Sequence of chain 1.B:
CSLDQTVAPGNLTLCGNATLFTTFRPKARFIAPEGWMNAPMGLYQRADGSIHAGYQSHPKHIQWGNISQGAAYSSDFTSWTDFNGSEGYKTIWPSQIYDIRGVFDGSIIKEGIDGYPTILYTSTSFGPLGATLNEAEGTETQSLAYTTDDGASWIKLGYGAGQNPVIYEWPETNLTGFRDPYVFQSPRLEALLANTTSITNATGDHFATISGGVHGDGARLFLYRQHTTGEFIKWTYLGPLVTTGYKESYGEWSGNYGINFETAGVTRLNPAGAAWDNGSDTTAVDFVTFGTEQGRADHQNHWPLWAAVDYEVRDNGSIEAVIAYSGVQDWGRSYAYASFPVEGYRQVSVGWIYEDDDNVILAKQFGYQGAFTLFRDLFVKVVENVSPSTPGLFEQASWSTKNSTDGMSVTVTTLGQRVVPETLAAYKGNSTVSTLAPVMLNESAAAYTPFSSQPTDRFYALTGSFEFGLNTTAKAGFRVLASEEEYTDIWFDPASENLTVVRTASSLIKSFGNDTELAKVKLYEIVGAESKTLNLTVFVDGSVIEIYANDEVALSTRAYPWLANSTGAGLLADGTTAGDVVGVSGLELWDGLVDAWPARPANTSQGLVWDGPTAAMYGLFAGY

A small-molecule ligand and the protein it binds are described below.
Small molecule (SMILES): OCCc1ccc(O)c(O)c1

Binding-site contacts:
Ligand atom OAC contacts residue MET481 of chain 1.B at 3.5 Å.
Ligand atom CAK contacts residue VAL625 of chain 1.B at 4.3 Å (hydrophobic).
Ligand atom CAH contacts residue VAL480 of chain 1.B at 4.5 Å (hydrophobic).
Ligand atom OAB contacts residue PRO479 of chain 1.B at 4.1 Å.
Ligand atom CAJ contacts residue PRO479 of chain 1.B at 3.8 Å (hydrophobic).
Ligand atom CAJ contacts residue VAL480 of chain 1.B at 4.2 Å (hydrophobic).
Ligand atom CAF contacts residue VAL480 of chain 1.B at 3.8 Å (hydrophobic).
Ligand atom OAC contacts residue PRO479 of chain 1.B at 3.6 Å.
Ligand atom CAD contacts residue PRO479 of chain 1.B at 4.0 Å (hydrophobic).
Ligand atom CAI contacts residue PRO479 of chain 1.B at 3.8 Å (hydrophobic).
Ligand atom CAG contacts residue GLY624 of chain 1.B at 4.2 Å.
Ligand atom CAK contacts residue MET481 of chain 1.B at 4.2 Å (hydrophobic).
Ligand atom CAF contacts residue VAL625 of chain 1.B at 4.2 Å (hydrophobic).
Ligand atom OAC contacts residue VAL480 of chain 1.B at 3.9 Å.
Ligand atom CAH contacts residue SER626 of chain 1.B at 4.0 Å.
Ligand atom CAG contacts residue GLU508 of chain 1.B at 3.5 Å.
Ligand atom OAA contacts residue GLU508 of chain 1.B at 2.6 Å (salt-bridge).
Ligand atom CAH contacts residue GLY624 of chain 1.B at 3.8 Å.
Ligand atom CAH contacts residue VAL625 of chain 1.B at 3.8 Å (hydrophobic).
Ligand atom CAF contacts residue PRO479 of chain 1.B at 3.8 Å (hydrophobic).
Ligand atom OAA contacts residue GLY624 of chain 1.B at 3.5 Å.
Ligand atom CAK contacts residue PRO479 of chain 1.B at 3.9 Å (hydrophobic).
Ligand atom OAA contacts residue VAL625 of chain 1.B at 4.3 Å.
Ligand atom CAF contacts residue MET481 of chain 1.B at 3.9 Å (hydrophobic).
Ligand atom CAG contacts residue MET481 of chain 1.B at 4.5 Å (hydrophobic).
Ligand atom CAJ contacts residue MET481 of chain 1.B at 3.9 Å (hydrophobic).
Ligand atom CAK contacts residue SER626 of chain 1.B at 4.5 Å.
Ligand atom CAE contacts residue PRO479 of chain 1.B at 4.1 Å (hydrophobic).